Binding-site contacts:
Ligand atom C35 contacts residue PHE221 of chain 2.A at 3.7 Å (hydrophobic).
Ligand atom C31 contacts residue PHE88 of chain 2.A at 3.5 Å (hydrophobic).
Ligand atom C34 contacts residue ILE100 of chain 2.A at 3.6 Å (hydrophobic).
Ligand atom N27 contacts residue HEM1 of chain 2.C at 2.8 Å.
Ligand atom C35 contacts residue ILE281 of chain 2.A at 3.6 Å (hydrophobic).
Ligand atom C28 contacts residue THR289 of chain 2.A at 3.4 Å.
Ligand atom C17 contacts residue ALA350 of chain 2.A at 3.1 Å (hydrophobic).
Ligand atom O21 contacts residue HEM1 of chain 2.C at 3.8 Å.
Ligand atom C01 contacts residue PHE193 of chain 2.A at 3.9 Å (hydrophobic).
Ligand atom C26 contacts residue ALA285 of chain 2.A at 3.6 Å (hydrophobic).
Ligand atom N08 contacts residue PHE88 of chain 2.A at 3.7 Å.
Ligand atom C29 contacts residue THR289 of chain 2.A at 3.5 Å.
Ligand atom O21 contacts residue ARG85 of chain 2.A at 3.8 Å.
Ligand atom C17 contacts residue ILE349 of chain 2.A at 3.6 Å (hydrophobic).
Ligand atom C23 contacts residue ILE281 of chain 2.A at 3.8 Å (hydrophobic).
Ligand atom C41 contacts residue PHE193 of chain 2.A at 3.1 Å (hydrophobic).
Ligand atom C40 contacts residue PHE193 of chain 2.A at 3.6 Å (hydrophobic).
Ligand atom N22 contacts residue SER99 of chain 2.A at 3.9 Å.
Ligand atom C34 contacts residue PHE221 of chain 2.A at 3.8 Å (hydrophobic).
Ligand atom C04 contacts residue PHE195 of chain 2.A at 3.5 Å (hydrophobic).
Ligand atom C18 contacts residue ARG352 of chain 2.A at 3.4 Å.
Ligand atom C06 contacts residue PHE193 of chain 2.A at 3.5 Å (hydrophobic).
Ligand atom O05 contacts residue PHE195 of chain 2.A at 3.9 Å.
Ligand atom C20 contacts residue SER99 of chain 2.A at 3.9 Å.
Ligand atom C16 contacts residue ALA350 of chain 2.A at 3.7 Å (hydrophobic).
Ligand atom C25 contacts residue ALA285 of chain 2.A at 3.6 Å (hydrophobic).
Ligand atom C16 contacts residue ILE349 of chain 2.A at 3.2 Å (hydrophobic).
Ligand atom C35 contacts residue ILE100 of chain 2.A at 3.3 Å (hydrophobic).
Ligand atom C23 contacts residue SER99 of chain 2.A at 3.4 Å.
Ligand atom C36 contacts residue MET94 of chain 2.A at 3.4 Å (hydrophobic).
Ligand atom C18 contacts residue ALA350 of chain 2.A at 3.7 Å (hydrophobic).
Ligand atom O21 contacts residue SER99 of chain 2.A at 3.0 Å.
Ligand atom C40 contacts residue PHE284 of chain 2.A at 3.3 Å (hydrophobic).
Ligand atom C26 contacts residue HEM1 of chain 2.C at 3.2 Å.
Ligand atom C36 contacts residue ILE281 of chain 2.A at 3.3 Å (hydrophobic).
Ligand atom O07 contacts residue PHE193 of chain 2.A at 3.0 Å.
Ligand atom C30 contacts residue PHE284 of chain 2.A at 3.5 Å (hydrophobic).
Ligand atom C39 contacts residue PHE284 of chain 2.A at 3.5 Å (hydrophobic).
Ligand atom C37 contacts residue ILE281 of chain 2.A at 3.7 Å (hydrophobic).
Ligand atom C01 contacts residue PHE195 of chain 2.A at 3.7 Å (hydrophobic).

A protein and the small-molecule ligand that binds it are described below.
Small molecule (SMILES): CC(C)(C)OC(=O)N[C@@H](CS[C@@H](Cc1ccccc1)C(=O)NCCc1cccnc1)Cc1cccc2ccccc12

Sequence of chain 2.A:
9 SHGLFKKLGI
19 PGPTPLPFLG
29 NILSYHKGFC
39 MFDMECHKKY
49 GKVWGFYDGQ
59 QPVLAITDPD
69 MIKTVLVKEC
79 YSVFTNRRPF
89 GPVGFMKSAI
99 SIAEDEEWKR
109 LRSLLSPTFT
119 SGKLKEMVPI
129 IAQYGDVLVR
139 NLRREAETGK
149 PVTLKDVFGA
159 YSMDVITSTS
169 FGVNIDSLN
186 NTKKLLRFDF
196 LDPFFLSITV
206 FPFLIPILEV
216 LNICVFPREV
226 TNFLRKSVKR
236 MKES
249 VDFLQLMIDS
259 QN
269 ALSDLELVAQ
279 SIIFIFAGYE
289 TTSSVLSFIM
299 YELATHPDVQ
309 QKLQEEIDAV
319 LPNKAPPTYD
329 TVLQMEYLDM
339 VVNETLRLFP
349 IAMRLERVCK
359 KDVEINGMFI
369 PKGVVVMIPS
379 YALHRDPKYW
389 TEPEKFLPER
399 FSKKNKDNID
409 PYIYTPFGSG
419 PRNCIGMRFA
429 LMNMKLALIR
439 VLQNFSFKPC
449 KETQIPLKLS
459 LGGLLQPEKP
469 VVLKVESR